Sequence of chain 1.B:
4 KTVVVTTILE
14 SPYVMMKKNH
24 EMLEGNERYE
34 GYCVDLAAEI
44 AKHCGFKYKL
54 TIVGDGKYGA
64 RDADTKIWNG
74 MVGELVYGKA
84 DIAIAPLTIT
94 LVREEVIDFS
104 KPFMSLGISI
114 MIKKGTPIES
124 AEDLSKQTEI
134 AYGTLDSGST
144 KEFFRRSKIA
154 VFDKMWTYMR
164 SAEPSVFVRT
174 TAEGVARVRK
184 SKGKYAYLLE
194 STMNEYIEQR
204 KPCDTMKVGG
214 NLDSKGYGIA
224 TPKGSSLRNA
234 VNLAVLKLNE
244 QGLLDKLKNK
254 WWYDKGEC

The protein below binds the small molecule below.
Small molecule (SMILES): N[C@@H](CCC(=O)O)C(=O)O

Binding-site contacts:
Ligand atom O contacts residue PRO89 of chain 1.B at 3.7 Å.
Ligand atom OE2 contacts residue GLY141 of chain 1.B at 3.7 Å.
Ligand atom OXT contacts residue ARG96 of chain 1.B at 2.8 Å (salt-bridge).
Ligand atom CD contacts residue THR143 of chain 1.B at 3.3 Å.
Ligand atom CA contacts residue THR91 of chain 1.B at 3.4 Å.
Ligand atom CA contacts residue PRO89 of chain 1.B at 4.0 Å (hydrophobic).
Ligand atom C contacts residue ARG96 of chain 1.B at 3.5 Å.
Ligand atom OXT contacts residue GLY141 of chain 1.B at 3.2 Å.
Ligand atom CG contacts residue TYR61 of chain 1.B at 4.2 Å (hydrophobic).
Ligand atom N contacts residue TYR220 of chain 1.B at 3.6 Å.
Ligand atom O contacts residue THR91 of chain 1.B at 2.9 Å (h-bond).
Ligand atom CB contacts residue GLU193 of chain 1.B at 4.0 Å.
Ligand atom CD contacts residue GLU193 of chain 1.B at 3.9 Å.
Ligand atom O contacts residue SER142 of chain 1.B at 4.0 Å.
Ligand atom OE2 contacts residue THR143 of chain 1.B at 3.1 Å (h-bond).
Ligand atom CG contacts residue LEU138 of chain 1.B at 3.8 Å (hydrophobic).
Ligand atom OE2 contacts residue SER142 of chain 1.B at 3.3 Å (h-bond).
Ligand atom O contacts residue LEU90 of chain 1.B at 3.5 Å.
Ligand atom C contacts residue SER142 of chain 1.B at 3.4 Å.
Ligand atom N contacts residue PRO89 of chain 1.B at 2.8 Å (h-bond).
Ligand atom N contacts residue SER142 of chain 1.B at 4.1 Å.
Ligand atom CA contacts residue GLU193 of chain 1.B at 3.4 Å.
Ligand atom C contacts residue THR91 of chain 1.B at 3.7 Å.
Ligand atom N contacts residue THR91 of chain 1.B at 2.9 Å (h-bond).
Ligand atom C contacts residue TYR61 of chain 1.B at 3.6 Å (hydrophobic).
Ligand atom CB contacts residue TYR61 of chain 1.B at 3.5 Å (hydrophobic).
Ligand atom O contacts residue ARG96 of chain 1.B at 2.8 Å (salt-bridge).
Ligand atom CG contacts residue GLU193 of chain 1.B at 3.5 Å.
Ligand atom N contacts residue GLU193 of chain 1.B at 2.8 Å (salt-bridge).
Ligand atom OE2 contacts residue LEU138 of chain 1.B at 4.2 Å.
Ligand atom OE1 contacts residue GLU193 of chain 1.B at 3.8 Å.
Ligand atom O contacts residue TYR61 of chain 1.B at 3.5 Å.
Ligand atom OXT contacts residue TYR61 of chain 1.B at 3.4 Å.
Ligand atom CB contacts residue LEU138 of chain 1.B at 4.1 Å (hydrophobic).
Ligand atom CA contacts residue SER142 of chain 1.B at 3.3 Å.
Ligand atom CD contacts residue LEU138 of chain 1.B at 4.0 Å (hydrophobic).
Ligand atom CA contacts residue TYR61 of chain 1.B at 4.0 Å (hydrophobic).
Ligand atom OXT contacts residue SER142 of chain 1.B at 2.8 Å (h-bond).
Ligand atom N contacts residue TYR61 of chain 1.B at 4.1 Å.
Ligand atom OE1 contacts residue THR143 of chain 1.B at 2.7 Å (h-bond).